Binding-site contacts:
Ligand atom O contacts residue ILE249 of chain 2.D at 2.7 Å (h-bond).
Ligand atom CA contacts residue LEU250 of chain 2.D at 4.5 Å (hydrophobic).
Ligand atom CB contacts residue LEU250 of chain 2.D at 4.4 Å (hydrophobic).
Ligand atom CB contacts residue ALA251 of chain 2.D at 4.0 Å (hydrophobic).
Ligand atom C contacts residue ILE249 of chain 2.D at 3.4 Å (hydrophobic).
Ligand atom O contacts residue ALA251 of chain 2.D at 4.2 Å.
Ligand atom N contacts residue THR247 of chain 2.D at 3.8 Å.
Ligand atom CA contacts residue ILE249 of chain 2.D at 4.4 Å (hydrophobic).
Ligand atom CB contacts residue HIS126 of chain 2.D at 4.1 Å.
Ligand atom O contacts residue GLY229 of chain 2.D at 3.5 Å (h-bond).
Ligand atom O contacts residue ALA248 of chain 2.D at 3.1 Å.
Ligand atom C contacts residue GLY229 of chain 2.D at 3.9 Å.
Ligand atom CB contacts residue LEU211 of chain 2.D at 3.7 Å (hydrophobic).
Ligand atom N contacts residue ILE249 of chain 2.D at 3.1 Å (h-bond).
Ligand atom CA contacts residue ASN227 of chain 2.D at 4.3 Å.
Ligand atom C contacts residue HIS126 of chain 2.D at 4.2 Å.
Ligand atom N contacts residue LEU250 of chain 2.D at 3.8 Å.
Ligand atom CA contacts residue LEU250 of chain 2.D at 3.7 Å (hydrophobic).
Ligand atom C contacts residue LEU250 of chain 2.D at 3.5 Å (hydrophobic).
Ligand atom C contacts residue ALA248 of chain 2.D at 4.5 Å (hydrophobic).
Ligand atom CA contacts residue ILE249 of chain 2.D at 3.6 Å (hydrophobic).
Ligand atom CB contacts residue THR247 of chain 2.D at 3.6 Å.
Ligand atom N contacts residue HIS126 of chain 2.D at 4.0 Å.
Ligand atom CA contacts residue ARG228 of chain 2.D at 4.2 Å.
Ligand atom O contacts residue ILE249 of chain 2.D at 4.2 Å.
Ligand atom CA contacts residue ALA248 of chain 2.D at 4.1 Å (hydrophobic).
Ligand atom CA contacts residue THR247 of chain 2.D at 4.3 Å.
Ligand atom C contacts residue ALA248 of chain 2.D at 4.2 Å (hydrophobic).
Ligand atom CB contacts residue ARG228 of chain 2.D at 4.5 Å.
Ligand atom O contacts residue ARG228 of chain 2.D at 3.6 Å.
Ligand atom CB contacts residue ALA231 of chain 2.D at 3.8 Å (hydrophobic).
Ligand atom CA contacts residue ALA231 of chain 2.D at 4.2 Å (hydrophobic).
Ligand atom CB contacts residue ILE249 of chain 2.D at 3.8 Å (hydrophobic).
Ligand atom C contacts residue ILE249 of chain 2.D at 4.2 Å (hydrophobic).
Ligand atom C contacts residue ARG228 of chain 2.D at 4.2 Å.
Ligand atom C contacts residue ALA231 of chain 2.D at 3.6 Å (hydrophobic).
Ligand atom O contacts residue LEU250 of chain 2.D at 3.2 Å.
Ligand atom CB contacts residue ASN227 of chain 2.D at 3.6 Å.
Ligand atom O contacts residue ALA231 of chain 2.D at 4.5 Å.

Sequence of chain 2.D:
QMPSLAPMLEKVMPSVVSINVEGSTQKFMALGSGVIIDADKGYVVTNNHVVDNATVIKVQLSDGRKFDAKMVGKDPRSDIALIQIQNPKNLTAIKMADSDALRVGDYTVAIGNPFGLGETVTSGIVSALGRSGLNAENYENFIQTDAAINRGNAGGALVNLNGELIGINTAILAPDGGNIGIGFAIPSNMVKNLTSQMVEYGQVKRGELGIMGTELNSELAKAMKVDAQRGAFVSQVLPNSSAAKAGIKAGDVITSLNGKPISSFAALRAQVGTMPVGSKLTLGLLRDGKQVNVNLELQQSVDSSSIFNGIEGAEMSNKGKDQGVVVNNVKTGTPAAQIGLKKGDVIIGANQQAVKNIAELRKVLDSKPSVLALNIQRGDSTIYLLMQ

The small molecule below binds the protein below.
Small molecule (SMILES): C[C@H](N)C(=O)N[C@@H](C)C(=O)N[C@@H](C)C(=O)N[C@@H](C)C(=O)N[C@@H](C)C=O